Binding-site contacts:
Ligand atom C4 contacts residue ASN332 of chain 1.A at 3.9 Å.
Ligand atom O1 contacts residue LYS333 of chain 1.A at 3.6 Å.
Ligand atom C21 contacts residue PLM1 of chain 1.P at 3.8 Å.
Ligand atom C2 contacts residue LYS333 of chain 1.A at 3.8 Å.
Ligand atom C12 contacts residue PLM1 of chain 1.P at 4.1 Å.
Ligand atom C21 contacts residue PRO340 of chain 1.A at 4.4 Å (hydrophobic).
Ligand atom C19 contacts residue ASN332 of chain 1.A at 3.4 Å.
Ligand atom C23 contacts residue PRO340 of chain 1.A at 3.9 Å (hydrophobic).
Ligand atom C11 contacts residue PLM1 of chain 1.P at 4.4 Å.
Ligand atom C3 contacts residue LYS333 of chain 1.A at 4.4 Å.
Ligand atom O1 contacts residue ASN332 of chain 1.A at 4.4 Å.
Ligand atom C11 contacts residue ILE336 of chain 1.A at 3.8 Å (hydrophobic).
Ligand atom C18 contacts residue VAL339 of chain 1.A at 4.5 Å (hydrophobic).
Ligand atom C27 contacts residue PHE309 of chain 1.A at 3.7 Å (hydrophobic).
Ligand atom C19 contacts residue ILE336 of chain 1.A at 3.8 Å (hydrophobic).
Ligand atom C18 contacts residue TRP335 of chain 1.A at 4.0 Å (hydrophobic).
Ligand atom C18 contacts residue ILE336 of chain 1.A at 4.1 Å (hydrophobic).

Sequence of chain 1.A:
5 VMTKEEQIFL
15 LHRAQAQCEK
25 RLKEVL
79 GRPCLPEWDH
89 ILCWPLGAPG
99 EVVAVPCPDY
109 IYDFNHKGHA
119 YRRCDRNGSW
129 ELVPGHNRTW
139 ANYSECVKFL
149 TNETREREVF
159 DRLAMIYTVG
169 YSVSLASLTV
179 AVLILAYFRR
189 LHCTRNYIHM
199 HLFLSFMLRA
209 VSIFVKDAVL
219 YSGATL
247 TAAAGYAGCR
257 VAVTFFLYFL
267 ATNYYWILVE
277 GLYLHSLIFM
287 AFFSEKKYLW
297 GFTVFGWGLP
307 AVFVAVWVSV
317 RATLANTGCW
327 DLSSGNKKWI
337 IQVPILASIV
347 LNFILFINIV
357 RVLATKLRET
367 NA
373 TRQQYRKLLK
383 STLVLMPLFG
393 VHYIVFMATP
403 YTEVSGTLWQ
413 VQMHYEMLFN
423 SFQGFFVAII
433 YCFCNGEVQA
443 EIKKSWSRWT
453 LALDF

This protein binds this small molecule.
Small molecule (SMILES): CC(C)CCC[C@@H](C)[C@H]1CC[C@H]2[C@@H]3CC=C4C[C@@H](O)CC[C@]4(C)[C@H]3CC[C@]12C